Binding-site contacts:
Ligand atom C4 contacts residue ASN672 of chain 1.E at 4.3 Å.
Ligand atom O5 contacts residue ASN672 of chain 1.E at 2.3 Å (h-bond).
Ligand atom C7 contacts residue THR674 of chain 1.E at 4.2 Å.
Ligand atom C1 contacts residue ASN672 of chain 1.E at 1.5 Å.
Ligand atom O6 contacts residue ASN672 of chain 1.E at 4.4 Å.
Ligand atom C8 contacts residue THR674 of chain 1.E at 3.6 Å.
Ligand atom O7 contacts residue ASN672 of chain 1.E at 4.2 Å.
Ligand atom N2 contacts residue ASN672 of chain 1.E at 3.2 Å (h-bond).
Ligand atom C5 contacts residue ASN672 of chain 1.E at 3.5 Å.
Ligand atom C2 contacts residue ASN672 of chain 1.E at 2.7 Å.
Ligand atom C7 contacts residue ASN672 of chain 1.E at 4.0 Å.
Ligand atom C3 contacts residue ASN672 of chain 1.E at 3.9 Å.
Ligand atom O7 contacts residue THR674 of chain 1.E at 4.3 Å.

This small molecule binds to this protein.
Small molecule (SMILES): CC(=O)N[C@@H]1[C@@H](O)[C@H](O)[C@@H](CO)O[C@H]1O

Sequence of chain 1.E:
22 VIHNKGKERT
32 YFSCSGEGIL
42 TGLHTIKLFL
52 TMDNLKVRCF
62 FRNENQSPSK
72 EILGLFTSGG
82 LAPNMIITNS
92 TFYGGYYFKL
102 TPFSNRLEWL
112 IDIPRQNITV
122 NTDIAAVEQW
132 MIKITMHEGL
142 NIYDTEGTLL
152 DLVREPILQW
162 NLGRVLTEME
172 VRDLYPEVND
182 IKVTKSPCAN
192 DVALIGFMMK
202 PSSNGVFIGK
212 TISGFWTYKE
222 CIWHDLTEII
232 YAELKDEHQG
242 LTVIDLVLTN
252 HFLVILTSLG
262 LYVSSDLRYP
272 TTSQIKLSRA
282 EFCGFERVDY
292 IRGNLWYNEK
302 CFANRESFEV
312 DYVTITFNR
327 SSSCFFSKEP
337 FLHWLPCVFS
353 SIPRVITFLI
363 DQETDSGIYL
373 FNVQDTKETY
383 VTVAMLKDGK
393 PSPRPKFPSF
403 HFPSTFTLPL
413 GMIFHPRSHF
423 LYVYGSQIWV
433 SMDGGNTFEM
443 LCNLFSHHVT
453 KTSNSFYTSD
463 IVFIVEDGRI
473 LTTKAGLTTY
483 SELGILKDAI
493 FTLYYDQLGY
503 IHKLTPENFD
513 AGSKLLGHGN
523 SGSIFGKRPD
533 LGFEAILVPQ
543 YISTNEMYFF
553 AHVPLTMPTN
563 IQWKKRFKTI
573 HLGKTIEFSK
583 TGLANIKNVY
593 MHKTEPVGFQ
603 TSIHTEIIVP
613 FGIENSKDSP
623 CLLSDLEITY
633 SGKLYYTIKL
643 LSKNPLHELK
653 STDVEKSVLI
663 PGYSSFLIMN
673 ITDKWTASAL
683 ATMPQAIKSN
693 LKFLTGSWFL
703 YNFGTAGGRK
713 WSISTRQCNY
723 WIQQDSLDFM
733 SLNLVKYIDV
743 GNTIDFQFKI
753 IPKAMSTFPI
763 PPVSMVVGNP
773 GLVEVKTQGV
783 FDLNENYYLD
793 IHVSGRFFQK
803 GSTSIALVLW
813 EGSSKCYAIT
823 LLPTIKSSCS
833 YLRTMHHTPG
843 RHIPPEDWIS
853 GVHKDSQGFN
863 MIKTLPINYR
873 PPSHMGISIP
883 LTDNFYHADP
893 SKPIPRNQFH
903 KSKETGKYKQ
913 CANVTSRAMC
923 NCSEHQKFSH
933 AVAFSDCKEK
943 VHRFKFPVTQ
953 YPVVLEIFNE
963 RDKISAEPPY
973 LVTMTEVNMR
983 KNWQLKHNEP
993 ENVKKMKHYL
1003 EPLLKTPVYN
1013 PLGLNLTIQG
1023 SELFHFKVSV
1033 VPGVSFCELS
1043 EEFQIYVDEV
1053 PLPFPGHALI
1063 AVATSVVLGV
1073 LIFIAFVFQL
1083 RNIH